Binding-site contacts:
Ligand atom C5 contacts residue ASN349 of chain 1.B at 4.0 Å.
Ligand atom C5 contacts residue SER346 of chain 1.B at 3.8 Å.
Ligand atom O5 contacts residue SER346 of chain 1.B at 3.6 Å (h-bond).
Ligand atom C3 contacts residue ASN349 of chain 1.B at 3.8 Å.
Ligand atom O7 contacts residue PRO343 of chain 1.B at 3.6 Å.
Ligand atom C5 contacts residue GLY344 of chain 1.B at 4.3 Å.
Ligand atom C7 contacts residue PRO343 of chain 1.B at 4.3 Å (hydrophobic).
Ligand atom O5 contacts residue ASN349 of chain 1.B at 2.4 Å (h-bond).
Ligand atom C3 contacts residue GLY344 of chain 1.B at 4.3 Å.
Ligand atom C8 contacts residue ASN349 of chain 1.B at 3.4 Å.
Ligand atom C4 contacts residue ASN349 of chain 1.B at 4.3 Å.
Ligand atom C6 contacts residue PHE345 of chain 1.B at 3.9 Å (hydrophobic).
Ligand atom C6 contacts residue SER346 of chain 1.B at 3.7 Å.
Ligand atom O4 contacts residue GLY344 of chain 1.B at 4.4 Å.
Ligand atom C8 contacts residue PRO343 of chain 1.B at 4.2 Å (hydrophobic).
Ligand atom C8 contacts residue GLY344 of chain 1.B at 3.9 Å.
Ligand atom O7 contacts residue GLY344 of chain 1.B at 2.9 Å (h-bond).
Ligand atom C1 contacts residue GLY344 of chain 1.B at 4.1 Å.
Ligand atom N2 contacts residue ASN349 of chain 1.B at 2.9 Å (h-bond).
Ligand atom C7 contacts residue ASN349 of chain 1.B at 3.4 Å.
Ligand atom C8 contacts residue PHE345 of chain 1.B at 4.3 Å (hydrophobic).
Ligand atom C6 contacts residue ASN349 of chain 1.B at 3.8 Å.
Ligand atom C1 contacts residue SER346 of chain 1.B at 4.1 Å.
Ligand atom C7 contacts residue GLY344 of chain 1.B at 3.6 Å.
Ligand atom C5 contacts residue ASN349 of chain 1.B at 3.7 Å.
Ligand atom O5 contacts residue SER346 of chain 1.B at 3.3 Å.
Ligand atom O7 contacts residue ASN349 of chain 1.B at 4.3 Å.
Ligand atom C5 contacts residue PHE345 of chain 1.B at 4.0 Å (hydrophobic).
Ligand atom C6 contacts residue ASP348 of chain 1.B at 3.7 Å.
Ligand atom C2 contacts residue ASN349 of chain 1.B at 2.5 Å.
Ligand atom C1 contacts residue ASN349 of chain 1.B at 1.5 Å.
Ligand atom C5 contacts residue SER346 of chain 1.B at 4.2 Å.
Ligand atom C6 contacts residue SER346 of chain 1.B at 3.6 Å.
Ligand atom C8 contacts residue ALA342 of chain 1.B at 4.0 Å (hydrophobic).

A protein and the small-molecule ligand that binds it are described below.
Small molecule (SMILES): CC(=O)N[C@H]1[C@H](O[C@H]2[C@H](O)[C@@H](NC(C)=O)CO[C@@H]2CO[C@@H]2O[C@@H](C)[C@@H](O)[C@@H](O)[C@@H]2O)O[C@H](CO)[C@@H](O)[C@@H]1O

Sequence of chain 1.B:
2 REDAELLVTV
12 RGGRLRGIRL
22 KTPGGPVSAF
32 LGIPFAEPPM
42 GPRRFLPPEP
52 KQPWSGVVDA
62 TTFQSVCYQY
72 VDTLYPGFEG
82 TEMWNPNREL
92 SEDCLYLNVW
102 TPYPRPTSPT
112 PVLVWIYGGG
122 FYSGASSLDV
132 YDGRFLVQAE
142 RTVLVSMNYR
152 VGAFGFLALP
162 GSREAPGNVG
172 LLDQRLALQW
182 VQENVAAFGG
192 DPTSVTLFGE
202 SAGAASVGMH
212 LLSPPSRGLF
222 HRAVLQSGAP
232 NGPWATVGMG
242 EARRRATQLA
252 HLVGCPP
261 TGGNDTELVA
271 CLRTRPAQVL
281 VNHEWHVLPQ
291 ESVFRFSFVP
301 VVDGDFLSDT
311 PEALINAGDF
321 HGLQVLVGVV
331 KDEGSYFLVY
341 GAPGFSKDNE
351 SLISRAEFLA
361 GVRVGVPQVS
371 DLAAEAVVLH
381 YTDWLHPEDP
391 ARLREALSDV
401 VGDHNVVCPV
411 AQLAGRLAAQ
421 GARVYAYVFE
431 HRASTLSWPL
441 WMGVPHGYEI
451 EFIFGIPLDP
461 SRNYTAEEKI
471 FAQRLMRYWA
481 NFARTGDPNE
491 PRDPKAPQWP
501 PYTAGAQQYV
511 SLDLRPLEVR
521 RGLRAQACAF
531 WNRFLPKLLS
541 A